Binding-site contacts:
Ligand atom C1 contacts residue VAL413 of chain 2.A at 3.6 Å (hydrophobic).
Ligand atom C2 contacts residue ASN231 of chain 2.A at 2.3 Å.
Ligand atom O5 contacts residue NAG1 of chain 2.R at 3.0 Å (h-bond).
Ligand atom C5 contacts residue NAG1 of chain 2.R at 3.8 Å.
Ligand atom O7 contacts residue ASN231 of chain 2.A at 4.0 Å.
Ligand atom C5 contacts residue VAL413 of chain 2.A at 3.7 Å (hydrophobic).
Ligand atom N2 contacts residue LEU230 of chain 2.A at 3.9 Å.
Ligand atom O5 contacts residue ASN231 of chain 2.A at 2.4 Å (h-bond).
Ligand atom O4 contacts residue GLU33 of chain 2.A at 2.3 Å (salt-bridge).
Ligand atom O6 contacts residue GLU33 of chain 2.A at 3.5 Å.
Ligand atom N2 contacts residue VAL413 of chain 2.A at 3.8 Å.
Ligand atom O6 contacts residue NAG1 of chain 2.R at 3.6 Å (h-bond).
Ligand atom C4 contacts residue GLU33 of chain 2.A at 3.2 Å.
Ligand atom O7 contacts residue PRO181 of chain 2.A at 3.9 Å.
Ligand atom N2 contacts residue ASN231 of chain 2.A at 2.7 Å (h-bond).
Ligand atom O3 contacts residue GLU33 of chain 2.A at 3.2 Å.
Ligand atom C2 contacts residue VAL413 of chain 2.A at 3.7 Å (hydrophobic).
Ligand atom O6 contacts residue SER178 of chain 2.A at 3.5 Å.
Ligand atom C6 contacts residue NAG1 of chain 2.R at 3.2 Å.
Ligand atom O6 contacts residue THR32 of chain 2.A at 2.8 Å (h-bond).
Ligand atom C5 contacts residue ASN231 of chain 2.A at 3.7 Å.
Ligand atom C6 contacts residue SER178 of chain 2.A at 3.7 Å.
Ligand atom C8 contacts residue SER414 of chain 2.A at 4.0 Å.
Ligand atom C6 contacts residue THR32 of chain 2.A at 3.2 Å.
Ligand atom C3 contacts residue ASN231 of chain 2.A at 3.7 Å.
Ligand atom C6 contacts residue GLU33 of chain 2.A at 3.5 Å.
Ligand atom C3 contacts residue VAL413 of chain 2.A at 3.1 Å (hydrophobic).
Ligand atom N2 contacts residue SER414 of chain 2.A at 3.1 Å (h-bond).
Ligand atom O4 contacts residue VAL413 of chain 2.A at 4.0 Å.
Ligand atom C7 contacts residue SER414 of chain 2.A at 4.0 Å.
Ligand atom C4 contacts residue VAL413 of chain 2.A at 3.8 Å (hydrophobic).
Ligand atom C7 contacts residue ASN231 of chain 2.A at 3.6 Å.
Ligand atom O3 contacts residue VAL413 of chain 2.A at 4.0 Å.
Ligand atom O4 contacts residue GLU180 of chain 2.A at 3.8 Å.
Ligand atom C2 contacts residue SER414 of chain 2.A at 3.9 Å.
Ligand atom O6 contacts residue GLY347 of chain 2.A at 3.5 Å (h-bond).
Ligand atom C1 contacts residue ASN231 of chain 2.A at 1.4 Å.
Ligand atom C3 contacts residue GLU33 of chain 2.A at 3.8 Å.
Ligand atom O4 contacts residue SER178 of chain 2.A at 3.4 Å (h-bond).
Ligand atom C1 contacts residue SER414 of chain 2.A at 3.9 Å.

Sequence of chain 2.A:
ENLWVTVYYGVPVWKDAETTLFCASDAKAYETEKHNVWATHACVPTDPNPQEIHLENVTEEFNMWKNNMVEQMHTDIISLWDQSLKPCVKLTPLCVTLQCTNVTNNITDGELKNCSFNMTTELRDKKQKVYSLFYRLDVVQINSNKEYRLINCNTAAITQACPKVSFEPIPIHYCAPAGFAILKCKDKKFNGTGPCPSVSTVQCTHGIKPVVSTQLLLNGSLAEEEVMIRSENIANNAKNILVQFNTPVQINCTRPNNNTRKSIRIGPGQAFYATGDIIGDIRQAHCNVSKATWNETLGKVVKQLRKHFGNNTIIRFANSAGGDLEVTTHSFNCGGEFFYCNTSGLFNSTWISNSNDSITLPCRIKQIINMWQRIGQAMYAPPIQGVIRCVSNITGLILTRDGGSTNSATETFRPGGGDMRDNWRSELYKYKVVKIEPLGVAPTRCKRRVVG

This small molecule binds to this protein.
Small molecule (SMILES): CC(=O)N[C@H]1[C@H](O[C@H]2[C@H](O)[C@@H](NC(C)=O)CO[C@@H]2CO)O[C@H](CO)[C@@H](O[C@@H]2O[C@H](CO[C@H]3O[C@H](CO[C@H]4O[C@H](CO)[C@@H](O)[C@H](O)[C@@H]4O)[C@@H](O)[C@H](O)[C@@H]3O)[C@@H](O)[C@H](O[C@H]3O[C@H](CO)[C@@H](O)[C@H](O)[C@@H]3O[C@H]3O[C@H](CO)[C@@H](O)[C@H](O)[C@@H]3O[C@H]3O[C@H](CO)[C@@H](O)[C@H](O)[C@@H]3O)[C@@H]2O)[C@@H]1O